Sequence of chain 1.X:
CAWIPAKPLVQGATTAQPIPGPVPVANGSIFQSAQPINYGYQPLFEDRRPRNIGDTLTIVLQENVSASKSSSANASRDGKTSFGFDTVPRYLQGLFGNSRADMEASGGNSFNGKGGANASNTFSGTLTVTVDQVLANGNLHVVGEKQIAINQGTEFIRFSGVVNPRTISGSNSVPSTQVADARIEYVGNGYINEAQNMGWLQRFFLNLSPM

Binding-site contacts:
Ligand atom C1 contacts residue CYS22 of chain 1.X at 1.7 Å (hydrophobic).
Ligand atom C7 contacts residue TRP221 of chain 1.W at 3.7 Å (hydrophobic).
Ligand atom C1 contacts residue ALA23 of chain 1.X at 4.4 Å (hydrophobic).
Ligand atom C3 contacts residue CYS22 of chain 1.X at 3.6 Å (hydrophobic).
Ligand atom O1 contacts residue CYS22 of chain 1.X at 2.6 Å (h-bond).
Ligand atom C1 contacts residue TRP24 of chain 1.X at 4.2 Å (hydrophobic).
Ligand atom C5 contacts residue TRP221 of chain 1.W at 4.3 Å (hydrophobic).
Ligand atom O1 contacts residue LEU229 of chain 1.V at 4.2 Å.
Ligand atom C1 contacts residue LEU229 of chain 1.V at 4.3 Å (hydrophobic).
Ligand atom C1 contacts residue ASN228 of chain 1.V at 4.4 Å.
Ligand atom C4 contacts residue TRP221 of chain 1.W at 4.2 Å (hydrophobic).
Ligand atom C4 contacts residue LEU229 of chain 1.V at 4.0 Å (hydrophobic).
Ligand atom O1 contacts residue TRP24 of chain 1.X at 3.3 Å.
Ligand atom C2 contacts residue ASN228 of chain 1.V at 3.9 Å.
Ligand atom C2 contacts residue LEU229 of chain 1.V at 3.9 Å (hydrophobic).
Ligand atom C2 contacts residue CYS22 of chain 1.X at 2.6 Å (hydrophobic).
Ligand atom C8 contacts residue TRP221 of chain 1.W at 4.0 Å (hydrophobic).
Ligand atom C6 contacts residue TRP221 of chain 1.W at 4.5 Å (hydrophobic).
Ligand atom C3 contacts residue LEU229 of chain 1.V at 4.2 Å (hydrophobic).

This small molecule binds to this protein.
Small molecule (SMILES): CCCCCCCC(=O)O

Sequence of chain 1.W:
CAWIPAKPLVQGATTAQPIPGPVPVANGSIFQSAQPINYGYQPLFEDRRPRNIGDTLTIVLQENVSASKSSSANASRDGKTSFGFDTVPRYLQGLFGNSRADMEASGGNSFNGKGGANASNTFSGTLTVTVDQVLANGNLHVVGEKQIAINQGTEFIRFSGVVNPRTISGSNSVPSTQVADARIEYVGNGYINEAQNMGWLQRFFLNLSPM

Sequence of chain 1.V:
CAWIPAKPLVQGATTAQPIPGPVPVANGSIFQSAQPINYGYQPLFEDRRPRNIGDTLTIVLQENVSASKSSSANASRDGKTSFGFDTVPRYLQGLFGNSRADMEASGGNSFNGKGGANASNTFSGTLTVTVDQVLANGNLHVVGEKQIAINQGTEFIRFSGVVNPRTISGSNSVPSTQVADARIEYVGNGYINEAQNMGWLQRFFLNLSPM